Sequence of chain 2.A:
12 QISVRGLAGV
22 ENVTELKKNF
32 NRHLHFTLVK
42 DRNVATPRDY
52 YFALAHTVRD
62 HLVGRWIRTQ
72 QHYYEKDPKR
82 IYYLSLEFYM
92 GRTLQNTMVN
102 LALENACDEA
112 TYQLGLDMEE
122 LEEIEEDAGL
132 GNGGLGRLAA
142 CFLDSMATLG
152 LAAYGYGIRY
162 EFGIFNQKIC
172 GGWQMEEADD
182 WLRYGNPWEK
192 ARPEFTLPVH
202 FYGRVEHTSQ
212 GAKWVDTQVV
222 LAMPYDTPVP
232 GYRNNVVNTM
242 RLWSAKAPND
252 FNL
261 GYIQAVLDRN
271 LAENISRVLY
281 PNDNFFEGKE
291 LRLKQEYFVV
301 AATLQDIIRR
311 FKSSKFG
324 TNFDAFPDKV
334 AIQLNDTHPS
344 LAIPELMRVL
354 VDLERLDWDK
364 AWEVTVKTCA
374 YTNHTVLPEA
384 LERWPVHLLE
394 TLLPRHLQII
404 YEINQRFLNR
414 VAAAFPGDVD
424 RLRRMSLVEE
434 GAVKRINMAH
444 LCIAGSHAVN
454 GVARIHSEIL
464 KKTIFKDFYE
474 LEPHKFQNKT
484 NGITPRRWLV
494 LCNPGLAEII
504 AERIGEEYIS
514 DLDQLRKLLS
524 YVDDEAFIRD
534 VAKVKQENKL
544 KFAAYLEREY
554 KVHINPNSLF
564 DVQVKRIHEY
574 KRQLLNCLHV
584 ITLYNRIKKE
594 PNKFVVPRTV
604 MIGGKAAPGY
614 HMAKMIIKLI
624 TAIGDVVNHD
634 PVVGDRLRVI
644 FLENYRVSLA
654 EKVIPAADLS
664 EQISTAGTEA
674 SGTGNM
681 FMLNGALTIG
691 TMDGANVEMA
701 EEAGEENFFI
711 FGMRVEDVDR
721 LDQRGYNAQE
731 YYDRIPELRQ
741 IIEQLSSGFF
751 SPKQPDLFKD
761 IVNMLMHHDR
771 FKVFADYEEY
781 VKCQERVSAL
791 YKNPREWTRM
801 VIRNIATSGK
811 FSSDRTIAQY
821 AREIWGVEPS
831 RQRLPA

Binding-site contacts:
Ligand atom C1' contacts residue TYR613 of chain 2.A at 4.4 Å (hydrophobic).
Ligand atom C5A contacts residue ALA610 of chain 2.A at 3.9 Å (hydrophobic).
Ligand atom N1 contacts residue TYR613 of chain 2.A at 3.9 Å.
Ligand atom O4 contacts residue TYR613 of chain 2.A at 3.9 Å.
Ligand atom O2 contacts residue PHE285 of chain 2.A at 4.0 Å.
Ligand atom C5A contacts residue ASN282 of chain 2.A at 3.7 Å.
Ligand atom N1 contacts residue PHE285 of chain 2.A at 3.9 Å.
Ligand atom O5' contacts residue ARG770 of chain 2.A at 4.5 Å.
Ligand atom O4 contacts residue ALA610 of chain 2.A at 3.5 Å.
Ligand atom C6 contacts residue TYR613 of chain 2.A at 3.8 Å (hydrophobic).
Ligand atom C2 contacts residue TYR613 of chain 2.A at 3.8 Å (hydrophobic).
Ligand atom O5' contacts residue GLU382 of chain 2.A at 4.4 Å.
Ligand atom N3 contacts residue PHE285 of chain 2.A at 3.5 Å.
Ligand atom O4' contacts residue TYR613 of chain 2.A at 4.1 Å.
Ligand atom C6 contacts residue PHE285 of chain 2.A at 3.8 Å (hydrophobic).
Ligand atom C5A contacts residue TYR613 of chain 2.A at 3.7 Å (hydrophobic).
Ligand atom C4 contacts residue PHE285 of chain 2.A at 3.4 Å (hydrophobic).
Ligand atom O2 contacts residue TYR613 of chain 2.A at 3.7 Å.
Ligand atom C5A contacts residue GLY612 of chain 2.A at 3.7 Å.
Ligand atom O4 contacts residue ASN282 of chain 2.A at 4.0 Å.
Ligand atom C2' contacts residue PHE285 of chain 2.A at 3.7 Å (hydrophobic).
Ligand atom C5A contacts residue PHE285 of chain 2.A at 3.8 Å (hydrophobic).
Ligand atom C5 contacts residue TYR613 of chain 2.A at 3.6 Å (hydrophobic).
Ligand atom C2 contacts residue PHE285 of chain 2.A at 3.7 Å (hydrophobic).
Ligand atom C6 contacts residue GLY612 of chain 2.A at 3.9 Å.
Ligand atom C4 contacts residue TYR613 of chain 2.A at 3.6 Å (hydrophobic).
Ligand atom O4 contacts residue PHE285 of chain 2.A at 3.4 Å.
Ligand atom C1' contacts residue PHE285 of chain 2.A at 4.4 Å (hydrophobic).
Ligand atom C5 contacts residue ALA610 of chain 2.A at 4.5 Å (hydrophobic).
Ligand atom C5 contacts residue PHE285 of chain 2.A at 3.5 Å (hydrophobic).
Ligand atom C4 contacts residue ALA610 of chain 2.A at 4.3 Å (hydrophobic).
Ligand atom C5 contacts residue GLY612 of chain 2.A at 4.3 Å.
Ligand atom N3 contacts residue TYR613 of chain 2.A at 3.4 Å.

The protein below binds the small molecule below.
Small molecule (SMILES): Cc1cn([C@H]2C[C@H](N=[N+]=[N-])[C@@H](CO)O2)c(=O)[nH]c1=O